A small-molecule ligand and the protein it binds are described below.
Small molecule (SMILES): OC[C@H]1O[C@H](O)[C@@H](O)[C@@H](O)[C@@H]1O

Binding-site contacts:
Ligand atom C6 contacts residue ASP101 of chain 1.D at 3.6 Å.
Ligand atom O3 contacts residue ASP92 of chain 1.C at 3.9 Å.
Ligand atom C3 contacts residue ASP92 of chain 1.C at 4.2 Å.
Ligand atom C1 contacts residue ASP92 of chain 1.C at 4.5 Å.
Ligand atom O3 contacts residue GLN90 of chain 1.C at 3.0 Å (h-bond).
Ligand atom C5 contacts residue ASN84 of chain 1.D at 4.0 Å.
Ligand atom O6 contacts residue SER104 of chain 1.D at 3.7 Å.
Ligand atom C4 contacts residue TYR98 of chain 1.C at 3.9 Å (hydrophobic).
Ligand atom O4 contacts residue TYR98 of chain 1.C at 3.0 Å (h-bond).
Ligand atom C6 contacts residue ASN94 of chain 1.C at 4.0 Å.
Ligand atom C3 contacts residue GLN90 of chain 1.C at 3.9 Å.
Ligand atom C2 contacts residue ASN94 of chain 1.C at 3.9 Å.
Ligand atom C2 contacts residue ASP92 of chain 1.C at 3.3 Å.
Ligand atom O3 contacts residue TYR98 of chain 1.C at 3.8 Å.
Ligand atom C4 contacts residue ASN94 of chain 1.C at 4.1 Å.
Ligand atom O4 contacts residue GLN90 of chain 1.C at 4.5 Å.
Ligand atom C4 contacts residue VAL96 of chain 1.C at 4.1 Å (hydrophobic).
Ligand atom C1 contacts residue TYR108 of chain 1.D at 4.1 Å (hydrophobic).
Ligand atom C3 contacts residue TYR98 of chain 1.C at 4.5 Å (hydrophobic).
Ligand atom C6 contacts residue SER104 of chain 1.D at 4.2 Å.
Ligand atom C3 contacts residue ASN84 of chain 1.D at 4.1 Å.
Ligand atom O5 contacts residue TYR108 of chain 1.D at 4.3 Å.
Ligand atom O3 contacts residue MET5 of chain 1.D at 3.6 Å.
Ligand atom O4 contacts residue ASN84 of chain 1.D at 3.2 Å.
Ligand atom O6 contacts residue ASP101 of chain 1.D at 3.4 Å (salt-bridge).
Ligand atom O6 contacts residue ASN106 of chain 1.D at 4.3 Å.
Ligand atom C4 contacts residue ASN84 of chain 1.D at 4.2 Å.
Ligand atom O2 contacts residue TYR108 of chain 1.D at 4.0 Å.
Ligand atom C6 contacts residue VAL96 of chain 1.C at 4.2 Å (hydrophobic).
Ligand atom O5 contacts residue ASN94 of chain 1.C at 3.1 Å (h-bond).
Ligand atom C1 contacts residue ASN94 of chain 1.C at 3.8 Å.
Ligand atom O2 contacts residue ASN94 of chain 1.C at 3.0 Å (h-bond).
Ligand atom O2 contacts residue GLN90 of chain 1.C at 3.2 Å (h-bond).
Ligand atom C6 contacts residue ASN84 of chain 1.D at 4.3 Å.
Ligand atom O2 contacts residue ASP92 of chain 1.C at 2.5 Å (salt-bridge).
Ligand atom C4 contacts residue GLN90 of chain 1.C at 4.1 Å.
Ligand atom C5 contacts residue ASN94 of chain 1.C at 3.9 Å.
Ligand atom O4 contacts residue VAL96 of chain 1.C at 4.3 Å.
Ligand atom C2 contacts residue GLN90 of chain 1.C at 4.1 Å.
Ligand atom O6 contacts residue ASN94 of chain 1.C at 4.4 Å.

Sequence of chain 1.C:
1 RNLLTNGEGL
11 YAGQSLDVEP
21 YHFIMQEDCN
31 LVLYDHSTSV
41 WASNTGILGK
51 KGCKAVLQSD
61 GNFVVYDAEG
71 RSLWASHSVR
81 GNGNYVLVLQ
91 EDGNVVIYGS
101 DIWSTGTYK

Sequence of chain 1.D:
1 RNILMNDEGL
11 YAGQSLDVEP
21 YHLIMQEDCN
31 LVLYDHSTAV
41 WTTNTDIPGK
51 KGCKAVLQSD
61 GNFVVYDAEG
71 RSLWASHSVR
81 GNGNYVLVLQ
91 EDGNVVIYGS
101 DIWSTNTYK